The small molecule below binds the protein below.
Small molecule (SMILES): CC(=O)N[C@@H]1[C@@H](O)[C@H](O)[C@@H](CO)O[C@H]1O

Sequence of chain 1.A:
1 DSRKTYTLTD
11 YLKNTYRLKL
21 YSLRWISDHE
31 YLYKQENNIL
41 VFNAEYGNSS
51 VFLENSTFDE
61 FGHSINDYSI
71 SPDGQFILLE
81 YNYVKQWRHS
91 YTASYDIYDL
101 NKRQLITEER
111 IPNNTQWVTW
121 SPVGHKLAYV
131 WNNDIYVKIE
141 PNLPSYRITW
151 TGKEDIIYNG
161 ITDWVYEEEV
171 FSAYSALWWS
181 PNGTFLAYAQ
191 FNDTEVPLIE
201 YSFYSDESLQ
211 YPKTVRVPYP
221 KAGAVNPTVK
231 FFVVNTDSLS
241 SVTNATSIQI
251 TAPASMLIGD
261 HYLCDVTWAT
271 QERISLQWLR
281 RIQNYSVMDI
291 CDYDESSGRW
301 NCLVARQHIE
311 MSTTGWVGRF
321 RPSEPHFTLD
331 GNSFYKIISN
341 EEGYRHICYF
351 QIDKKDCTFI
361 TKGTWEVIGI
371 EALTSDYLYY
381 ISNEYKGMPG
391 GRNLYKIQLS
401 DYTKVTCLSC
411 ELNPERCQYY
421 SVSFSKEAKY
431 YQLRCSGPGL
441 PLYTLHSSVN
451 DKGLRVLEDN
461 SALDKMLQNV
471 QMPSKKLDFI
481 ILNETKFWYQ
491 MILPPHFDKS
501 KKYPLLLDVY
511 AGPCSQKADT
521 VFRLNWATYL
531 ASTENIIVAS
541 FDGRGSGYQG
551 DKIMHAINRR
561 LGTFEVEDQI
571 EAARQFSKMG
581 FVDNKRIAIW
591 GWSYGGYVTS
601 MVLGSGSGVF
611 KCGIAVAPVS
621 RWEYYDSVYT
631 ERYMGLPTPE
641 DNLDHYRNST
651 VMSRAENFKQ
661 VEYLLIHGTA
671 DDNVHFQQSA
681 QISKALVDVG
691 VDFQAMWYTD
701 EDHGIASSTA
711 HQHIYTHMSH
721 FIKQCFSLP

Binding-site contacts:
Ligand atom O7 contacts residue ASN244 of chain 1.A at 3.6 Å.
Ligand atom C8 contacts residue VAL242 of chain 1.A at 3.4 Å (hydrophobic).
Ligand atom N2 contacts residue ASN244 of chain 1.A at 3.0 Å (h-bond).
Ligand atom C1 contacts residue ASN244 of chain 1.A at 1.4 Å.
Ligand atom C6 contacts residue TRP150 of chain 1.A at 3.6 Å (hydrophobic).
Ligand atom C2 contacts residue ASN244 of chain 1.A at 2.5 Å.
Ligand atom C7 contacts residue VAL242 of chain 1.A at 3.7 Å (hydrophobic).
Ligand atom C3 contacts residue ASN244 of chain 1.A at 3.9 Å.
Ligand atom O5 contacts residue ASN244 of chain 1.A at 2.4 Å (h-bond).
Ligand atom O5 contacts residue TRP150 of chain 1.A at 4.0 Å.
Ligand atom O4 contacts residue TRP150 of chain 1.A at 4.3 Å.
Ligand atom C5 contacts residue ASN244 of chain 1.A at 3.7 Å.
Ligand atom C7 contacts residue ASN244 of chain 1.A at 3.7 Å.
Ligand atom C1 contacts residue TRP150 of chain 1.A at 4.1 Å (hydrophobic).
Ligand atom C5 contacts residue TRP150 of chain 1.A at 3.6 Å (hydrophobic).
Ligand atom O7 contacts residue VAL242 of chain 1.A at 3.6 Å.
Ligand atom C4 contacts residue ASN244 of chain 1.A at 4.3 Å.